Binding-site contacts:
Ligand atom O5 contacts residue ASN55 of chain 2.C at 2.4 Å (h-bond).
Ligand atom C4 contacts residue ASN55 of chain 2.C at 4.3 Å.
Ligand atom C8 contacts residue TYR53 of chain 2.C at 4.1 Å (hydrophobic).
Ligand atom C2 contacts residue ASN55 of chain 2.C at 2.4 Å.
Ligand atom O7 contacts residue TYR53 of chain 2.C at 4.3 Å.
Ligand atom C5 contacts residue ASN55 of chain 2.C at 3.7 Å.
Ligand atom C7 contacts residue HIS100 of chain 2.B at 4.4 Å.
Ligand atom C7 contacts residue TYR53 of chain 2.C at 3.7 Å (hydrophobic).
Ligand atom C1 contacts residue GLN58 of chain 2.C at 2.7 Å.
Ligand atom C5 contacts residue GLN58 of chain 2.C at 3.4 Å.
Ligand atom C6 contacts residue GLN58 of chain 2.C at 3.8 Å.
Ligand atom O6 contacts residue GLN58 of chain 2.C at 4.1 Å.
Ligand atom C8 contacts residue HIS100 of chain 2.B at 3.5 Å.
Ligand atom O7 contacts residue ASN55 of chain 2.C at 3.8 Å.
Ligand atom C4 contacts residue GLN58 of chain 2.C at 3.5 Å.
Ligand atom C1 contacts residue ASN55 of chain 2.C at 1.4 Å.
Ligand atom C7 contacts residue ASN55 of chain 2.C at 3.7 Å.
Ligand atom C3 contacts residue GLN58 of chain 2.C at 3.7 Å.
Ligand atom N2 contacts residue TYR53 of chain 2.C at 3.5 Å (h-bond).
Ligand atom O3 contacts residue GLN58 of chain 2.C at 4.3 Å.
Ligand atom O7 contacts residue GLN58 of chain 2.C at 2.4 Å (h-bond).
Ligand atom C3 contacts residue ASN55 of chain 2.C at 3.8 Å.
Ligand atom C7 contacts residue GLN58 of chain 2.C at 3.2 Å.
Ligand atom O5 contacts residue GLN58 of chain 2.C at 2.4 Å (h-bond).
Ligand atom N2 contacts residue ASN55 of chain 2.C at 2.8 Å (h-bond).
Ligand atom C2 contacts residue GLN58 of chain 2.C at 2.8 Å.
Ligand atom N2 contacts residue GLN58 of chain 2.C at 3.3 Å (h-bond).

This small molecule binds to this protein.
Small molecule (SMILES): CC(=O)N[C@@H]1[C@@H](O)[C@H](O)[C@@H](CO)O[C@H]1O

Sequence of chain 2.C:
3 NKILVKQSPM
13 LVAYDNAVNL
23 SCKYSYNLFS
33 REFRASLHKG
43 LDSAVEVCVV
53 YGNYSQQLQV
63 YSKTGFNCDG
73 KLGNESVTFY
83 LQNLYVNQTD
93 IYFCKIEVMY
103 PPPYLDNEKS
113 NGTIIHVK

Sequence of chain 2.B:
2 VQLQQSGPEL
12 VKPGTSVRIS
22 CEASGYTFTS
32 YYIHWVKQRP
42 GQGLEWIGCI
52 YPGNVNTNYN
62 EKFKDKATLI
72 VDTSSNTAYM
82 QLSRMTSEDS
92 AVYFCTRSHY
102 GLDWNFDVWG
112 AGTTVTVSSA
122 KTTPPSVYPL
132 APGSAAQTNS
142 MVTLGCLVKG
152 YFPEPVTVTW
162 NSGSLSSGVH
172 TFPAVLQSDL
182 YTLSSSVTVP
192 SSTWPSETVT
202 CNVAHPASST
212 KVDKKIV